Binding-site contacts:
Ligand atom C5 contacts residue PHE73 of chain 1.B at 4.5 Å (hydrophobic).
Ligand atom C6 contacts residue ARG189 of chain 1.B at 3.3 Å.
Ligand atom C8 contacts residue THR191 of chain 1.B at 3.5 Å.
Ligand atom C5 contacts residue TYR72 of chain 1.B at 3.6 Å (hydrophobic).
Ligand atom N1 contacts residue PHE220 of chain 1.B at 3.5 Å.
Ligand atom C6 contacts residue PHE220 of chain 1.B at 3.3 Å (hydrophobic).
Ligand atom O6 contacts residue PHE220 of chain 1.B at 3.5 Å.
Ligand atom N3 contacts residue TYR72 of chain 1.B at 3.4 Å.
Ligand atom C4 contacts residue TYR72 of chain 1.B at 3.2 Å (hydrophobic).
Ligand atom N3 contacts residue PHE220 of chain 1.B at 3.8 Å.
Ligand atom N7 contacts residue THR191 of chain 1.B at 2.7 Å (h-bond).
Ligand atom C2 contacts residue TYR72 of chain 1.B at 4.3 Å (hydrophobic).
Ligand atom C6 contacts residue PHE73 of chain 1.B at 3.5 Å (hydrophobic).
Ligand atom O6 contacts residue SER123 of chain 1.B at 4.0 Å.
Ligand atom C8 contacts residue ASP274 of chain 1.B at 3.8 Å.
Ligand atom C6 contacts residue TYR72 of chain 1.B at 4.3 Å (hydrophobic).
Ligand atom C2 contacts residue ALA70 of chain 1.B at 4.3 Å (hydrophobic).
Ligand atom N3 contacts residue ASP274 of chain 1.B at 4.3 Å.
Ligand atom N7 contacts residue PHE220 of chain 1.B at 3.4 Å.
Ligand atom C6 contacts residue THR191 of chain 1.B at 4.2 Å.
Ligand atom C2 contacts residue PHE73 of chain 1.B at 3.9 Å (hydrophobic).
Ligand atom N1 contacts residue ARG189 of chain 1.B at 3.3 Å (salt-bridge).
Ligand atom C8 contacts residue PHE220 of chain 1.B at 3.8 Å (hydrophobic).
Ligand atom N9 contacts residue TYR72 of chain 1.B at 3.1 Å.
Ligand atom N9 contacts residue PHE220 of chain 1.B at 3.8 Å.
Ligand atom C5 contacts residue PHE220 of chain 1.B at 3.5 Å (hydrophobic).
Ligand atom C4 contacts residue ASP274 of chain 1.B at 4.0 Å.
Ligand atom N9 contacts residue ASP274 of chain 1.B at 2.9 Å (salt-bridge).
Ligand atom N9 contacts residue ARG195 of chain 1.B at 4.3 Å.
Ligand atom N7 contacts residue ARG195 of chain 1.B at 4.5 Å.
Ligand atom C8 contacts residue ARG195 of chain 1.B at 3.5 Å.
Ligand atom O6 contacts residue THR191 of chain 1.B at 4.0 Å.
Ligand atom C2 contacts residue PHE220 of chain 1.B at 3.6 Å (hydrophobic).
Ligand atom N1 contacts residue PHE73 of chain 1.B at 3.3 Å.
Ligand atom C4 contacts residue PHE220 of chain 1.B at 3.7 Å (hydrophobic).
Ligand atom N7 contacts residue TYR72 of chain 1.B at 3.5 Å.
Ligand atom O6 contacts residue PHE73 of chain 1.B at 3.6 Å.
Ligand atom O6 contacts residue ARG189 of chain 1.B at 2.6 Å (salt-bridge).
Ligand atom C8 contacts residue TYR72 of chain 1.B at 3.4 Å (hydrophobic).
Ligand atom C5 contacts residue THR191 of chain 1.B at 3.8 Å.

This protein binds this small molecule.
Small molecule (SMILES): O=c1[nH]cnc2nc[nH]c12

Sequence of chain 1.B:
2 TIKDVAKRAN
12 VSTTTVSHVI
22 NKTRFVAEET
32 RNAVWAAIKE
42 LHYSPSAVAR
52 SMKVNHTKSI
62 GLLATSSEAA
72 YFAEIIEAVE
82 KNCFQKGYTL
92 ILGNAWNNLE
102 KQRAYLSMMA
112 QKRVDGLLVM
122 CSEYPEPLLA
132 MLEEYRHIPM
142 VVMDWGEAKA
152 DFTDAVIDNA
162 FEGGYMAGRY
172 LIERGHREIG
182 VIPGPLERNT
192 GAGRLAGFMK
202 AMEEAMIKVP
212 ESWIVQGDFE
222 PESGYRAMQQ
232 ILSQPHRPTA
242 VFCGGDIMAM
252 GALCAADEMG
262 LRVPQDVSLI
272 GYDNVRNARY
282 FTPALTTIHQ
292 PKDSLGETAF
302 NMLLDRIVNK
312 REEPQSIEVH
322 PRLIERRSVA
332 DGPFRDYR